Sequence of chain 2.C:
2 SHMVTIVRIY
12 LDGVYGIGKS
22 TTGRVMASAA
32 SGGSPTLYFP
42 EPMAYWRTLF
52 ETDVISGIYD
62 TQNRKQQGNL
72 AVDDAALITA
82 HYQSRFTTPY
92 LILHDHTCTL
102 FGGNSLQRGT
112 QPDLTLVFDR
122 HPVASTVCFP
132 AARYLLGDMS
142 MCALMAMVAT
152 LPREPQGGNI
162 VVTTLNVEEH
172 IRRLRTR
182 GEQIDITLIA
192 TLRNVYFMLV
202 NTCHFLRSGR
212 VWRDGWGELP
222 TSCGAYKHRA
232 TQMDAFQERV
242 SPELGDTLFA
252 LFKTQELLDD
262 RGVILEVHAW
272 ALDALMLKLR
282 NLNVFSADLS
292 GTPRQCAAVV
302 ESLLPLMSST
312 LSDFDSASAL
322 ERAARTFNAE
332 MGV

A protein and the small-molecule ligand that binds it are described below.
Small molecule (SMILES): Cc1cn([C@H]2C[C@H](O)[C@@H](CO[P](=O)(O)O[P](=O)(O)O[P](=O)(O)O[P](=O)(O)O[P](=O)(O)OC[C@H]3O[C@@H](n4cnc5c(N)ncnc54)[C@H](O)[C@@H]3O)O2)c(=O)[nH]c1=O

Binding-site contacts:
Ligand atom O3E contacts residue TYR60 of chain 2.C at 3.0 Å (h-bond).
Ligand atom O4F contacts residue ARG174 of chain 2.C at 3.5 Å.
Ligand atom N3B contacts residue GLN84 of chain 2.C at 3.0 Å (h-bond).
Ligand atom O1A contacts residue GLU42 of chain 2.C at 3.0 Å.
Ligand atom N6A contacts residue ARG174 of chain 2.C at 3.2 Å (salt-bridge).
Ligand atom N3B contacts residue PHE130 of chain 2.C at 3.3 Å.
Ligand atom PD contacts residue GLY19 of chain 2.C at 3.5 Å.
Ligand atom O3F contacts residue THR177 of chain 2.C at 3.5 Å.
Ligand atom C2A contacts residue ARG174 of chain 2.C at 3.5 Å.
Ligand atom O4B contacts residue PHE130 of chain 2.C at 3.2 Å.
Ligand atom O1A contacts residue MET44 of chain 2.C at 3.4 Å.
Ligand atom C5A contacts residue ARG174 of chain 2.C at 3.5 Å.
Ligand atom O1C contacts residue SER21 of chain 2.C at 2.7 Å (h-bond).
Ligand atom N1A contacts residue ARG174 of chain 2.C at 3.1 Å (salt-bridge).
Ligand atom C8A contacts residue THR22 of chain 2.C at 3.3 Å.
Ligand atom N3A contacts residue ARG174 of chain 2.C at 3.6 Å (salt-bridge).
Ligand atom O1D contacts residue GLY19 of chain 2.C at 2.4 Å (h-bond).
Ligand atom N6A contacts residue GLY292 of chain 2.C at 2.7 Å (h-bond).
Ligand atom O1D contacts residue ILE18 of chain 2.C at 2.5 Å (h-bond).
Ligand atom C4B contacts residue PHE130 of chain 2.C at 3.4 Å (hydrophobic).
Ligand atom N1B contacts residue PHE87 of chain 2.C at 3.4 Å.
Ligand atom C7B contacts residue ARG121 of chain 2.C at 3.6 Å.
Ligand atom O1D contacts residue LYS20 of chain 2.C at 3.2 Å (salt-bridge).
Ligand atom O1D contacts residue GLY17 of chain 2.C at 3.1 Å.
Ligand atom PD contacts residue LYS20 of chain 2.C at 3.5 Å.
Ligand atom C2B contacts residue PHE87 of chain 2.C at 3.3 Å (hydrophobic).
Ligand atom PA contacts residue GLU42 of chain 2.C at 3.5 Å.
Ligand atom C6A contacts residue ARG174 of chain 2.C at 3.2 Å.
Ligand atom O2E contacts residue GLY19 of chain 2.C at 3.0 Å.
Ligand atom O4B contacts residue SER126 of chain 2.C at 3.3 Å.
Ligand atom O4B contacts residue GLN84 of chain 2.C at 3.4 Å (h-bond).
Ligand atom O2C contacts residue GLU42 of chain 2.C at 3.0 Å (salt-bridge).
Ligand atom O2A contacts residue GLU42 of chain 2.C at 2.7 Å (salt-bridge).
Ligand atom O2D contacts residue SER21 of chain 2.C at 2.4 Å (h-bond).
Ligand atom O2B contacts residue PHE87 of chain 2.C at 3.2 Å.
Ligand atom O2D contacts residue LYS20 of chain 2.C at 3.0 Å (salt-bridge).
Ligand atom O1A contacts residue TRP47 of chain 2.C at 3.0 Å.
Ligand atom O3C contacts residue GLY17 of chain 2.C at 3.0 Å (h-bond).
Ligand atom O2E contacts residue THR22 of chain 2.C at 2.8 Å (h-bond).
Ligand atom O2C contacts residue LYS20 of chain 2.C at 2.8 Å (salt-bridge).